A small-molecule ligand and the protein it binds are described below.
Small molecule (SMILES): CC(=O)N[C@@H]1[C@@H](O)[C@H](O)[C@@H](CO)O[C@H]1O

Binding-site contacts:
Ligand atom C2 contacts residue ASN256 of chain 1.A at 2.5 Å.
Ligand atom C7 contacts residue ASN256 of chain 1.A at 3.7 Å.
Ligand atom C5 contacts residue ASN256 of chain 1.A at 3.7 Å.
Ligand atom C4 contacts residue ASN256 of chain 1.A at 4.2 Å.
Ligand atom O5 contacts residue ASN256 of chain 1.A at 2.4 Å (h-bond).
Ligand atom C5 contacts residue THR258 of chain 1.A at 4.5 Å.
Ligand atom C8 contacts residue ASN256 of chain 1.A at 4.0 Å.
Ligand atom C3 contacts residue ASN256 of chain 1.A at 3.8 Å.
Ligand atom O5 contacts residue THR258 of chain 1.A at 4.3 Å.
Ligand atom N2 contacts residue ASN256 of chain 1.A at 2.9 Å (h-bond).
Ligand atom C1 contacts residue ASN256 of chain 1.A at 1.4 Å.
Ligand atom C1 contacts residue THR258 of chain 1.A at 4.4 Å.

Sequence of chain 1.A:
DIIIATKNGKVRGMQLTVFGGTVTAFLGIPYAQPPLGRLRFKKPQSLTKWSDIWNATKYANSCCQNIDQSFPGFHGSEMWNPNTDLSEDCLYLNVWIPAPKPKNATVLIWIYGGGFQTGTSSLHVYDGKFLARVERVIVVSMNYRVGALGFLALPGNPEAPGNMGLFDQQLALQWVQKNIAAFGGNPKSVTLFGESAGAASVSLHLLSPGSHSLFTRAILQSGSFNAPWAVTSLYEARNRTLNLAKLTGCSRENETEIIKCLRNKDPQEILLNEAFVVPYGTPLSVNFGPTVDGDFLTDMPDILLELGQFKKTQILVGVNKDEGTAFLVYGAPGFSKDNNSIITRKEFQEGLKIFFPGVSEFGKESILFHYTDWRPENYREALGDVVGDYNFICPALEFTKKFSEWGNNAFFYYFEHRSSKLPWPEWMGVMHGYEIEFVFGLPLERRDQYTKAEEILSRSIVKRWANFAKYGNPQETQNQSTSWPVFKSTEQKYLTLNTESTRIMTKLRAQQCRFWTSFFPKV